The protein below binds the small molecule below.
Small molecule (SMILES): Cc1ccc(-c2ccc(F)cc2COc2ccc(CCC(=O)O)cc2)cc1

Sequence of chain 1.E:
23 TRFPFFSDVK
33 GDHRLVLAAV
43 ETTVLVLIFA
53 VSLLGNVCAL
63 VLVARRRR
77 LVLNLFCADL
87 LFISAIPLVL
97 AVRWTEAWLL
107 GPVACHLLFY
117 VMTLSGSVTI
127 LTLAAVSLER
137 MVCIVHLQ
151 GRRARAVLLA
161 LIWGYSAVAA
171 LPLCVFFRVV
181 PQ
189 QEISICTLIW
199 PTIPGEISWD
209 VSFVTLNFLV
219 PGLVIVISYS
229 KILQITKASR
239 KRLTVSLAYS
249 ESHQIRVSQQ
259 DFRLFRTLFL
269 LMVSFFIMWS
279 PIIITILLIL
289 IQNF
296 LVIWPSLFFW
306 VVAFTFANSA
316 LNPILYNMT

Binding-site contacts:
Ligand atom O3 contacts residue ASN291 of chain 1.E at 3.6 Å.
Ligand atom C21 contacts residue PHE211 of chain 1.E at 3.6 Å (hydrophobic).
Ligand atom O3 contacts residue LEU288 of chain 1.E at 3.0 Å.
Ligand atom C22 contacts residue ILE126 of chain 1.E at 3.3 Å (hydrophobic).
Ligand atom C11 contacts residue ILE284 of chain 1.E at 3.8 Å (hydrophobic).
Ligand atom O2 contacts residue ASP208 of chain 1.E at 3.8 Å.
Ligand atom C22 contacts residue ASN215 of chain 1.E at 3.8 Å.
Ligand atom C15 contacts residue PHE115 of chain 1.E at 3.7 Å (hydrophobic).
Ligand atom C16 contacts residue ILE287 of chain 1.E at 3.8 Å (hydrophobic).
Ligand atom O3 contacts residue ASP208 of chain 1.E at 2.6 Å (salt-bridge).
Ligand atom C12 contacts residue ASP208 of chain 1.E at 3.0 Å.
Ligand atom C2 contacts residue THR119 of chain 1.E at 3.8 Å.
Ligand atom C23 contacts residue GLU204 of chain 1.E at 3.0 Å.
Ligand atom O1 contacts residue PHE115 of chain 1.E at 3.2 Å.
Ligand atom C23 contacts residue ILE287 of chain 1.E at 3.7 Å (hydrophobic).
Ligand atom C21 contacts residue ILE281 of chain 1.E at 3.6 Å (hydrophobic).
Ligand atom C4 contacts residue PHE115 of chain 1.E at 3.7 Å (hydrophobic).
Ligand atom C20 contacts residue GLY122 of chain 1.E at 3.7 Å.
Ligand atom C11 contacts residue ILE280 of chain 1.E at 3.8 Å (hydrophobic).
Ligand atom O3 contacts residue ILE287 of chain 1.E at 3.7 Å.
Ligand atom C14 contacts residue ILE287 of chain 1.E at 3.5 Å (hydrophobic).
Ligand atom O3 contacts residue GLU204 of chain 1.E at 2.7 Å (salt-bridge).
Ligand atom O2 contacts residue ASN291 of chain 1.E at 3.3 Å (h-bond).
Ligand atom C8 contacts residue PHE115 of chain 1.E at 3.5 Å (hydrophobic).
Ligand atom O2 contacts residue TRP198 of chain 1.E at 3.4 Å (h-bond).
Ligand atom C12 contacts residue ILE287 of chain 1.E at 3.8 Å (hydrophobic).
Ligand atom C17 contacts residue PHE211 of chain 1.E at 3.6 Å (hydrophobic).
Ligand atom C18 contacts residue PHE88 of chain 1.E at 3.8 Å (hydrophobic).
Ligand atom F1 contacts residue VAL307 of chain 1.E at 3.7 Å.
Ligand atom C20 contacts residue SER123 of chain 1.E at 3.6 Å.
Ligand atom C23 contacts residue ASN291 of chain 1.E at 3.7 Å.
Ligand atom C15 contacts residue ILE284 of chain 1.E at 3.8 Å (hydrophobic).
Ligand atom O2 contacts residue GLU204 of chain 1.E at 2.6 Å (salt-bridge).
Ligand atom C6 contacts residue ASP208 of chain 1.E at 3.8 Å.
Ligand atom C9 contacts residue ILE284 of chain 1.E at 3.6 Å (hydrophobic).
Ligand atom C16 contacts residue ILE284 of chain 1.E at 3.7 Å (hydrophobic).
Ligand atom F1 contacts residue MET118 of chain 1.E at 3.0 Å.
Ligand atom C9 contacts residue PHE115 of chain 1.E at 3.4 Å (hydrophobic).
Ligand atom C6 contacts residue LEU196 of chain 1.E at 3.7 Å (hydrophobic).
Ligand atom C23 contacts residue ASP208 of chain 1.E at 3.1 Å.